Binding-site contacts:
Ligand atom C12 contacts residue PHE70 of chain 1.A at 4.1 Å (hydrophobic).
Ligand atom C17 contacts residue SER39 of chain 1.A at 4.3 Å.
Ligand atom O15 contacts residue ALA37 of chain 1.A at 3.1 Å.
Ligand atom N9 contacts residue PHE70 of chain 1.A at 3.9 Å.
Ligand atom C14 contacts residue LEU73 of chain 1.A at 4.1 Å (hydrophobic).
Ligand atom C12 contacts residue ALA37 of chain 1.A at 3.7 Å (hydrophobic).
Ligand atom C17 contacts residue PHE70 of chain 1.A at 3.0 Å (hydrophobic).
Ligand atom C8 contacts residue ASP72 of chain 1.A at 4.4 Å.
Ligand atom O15 contacts residue PHE70 of chain 1.A at 4.2 Å.
Ligand atom C10 contacts residue MET74 of chain 1.A at 4.2 Å (hydrophobic).
Ligand atom CL1 contacts residue MET105 of chain 1.A at 4.0 Å.
Ligand atom C10 contacts residue LEU73 of chain 1.A at 3.6 Å (hydrophobic).
Ligand atom C17 contacts residue SER71 of chain 1.A at 3.5 Å.
Ligand atom C17 contacts residue ALA38 of chain 1.A at 3.5 Å (hydrophobic).
Ligand atom O15 contacts residue SER39 of chain 1.A at 3.9 Å.
Ligand atom N9 contacts residue ALA37 of chain 1.A at 3.5 Å.
Ligand atom C3 contacts residue ASP72 of chain 1.A at 4.0 Å.
Ligand atom C8 contacts residue LEU73 of chain 1.A at 3.6 Å (hydrophobic).
Ligand atom CL1 contacts residue LEU102 of chain 1.A at 3.3 Å.
Ligand atom C3 contacts residue LEU73 of chain 1.A at 4.1 Å (hydrophobic).
Ligand atom C5 contacts residue MET74 of chain 1.A at 3.5 Å (hydrophobic).
Ligand atom C12 contacts residue ASP72 of chain 1.A at 4.0 Å.
Ligand atom C2 contacts residue MET74 of chain 1.A at 4.3 Å (hydrophobic).
Ligand atom C17 contacts residue ALA37 of chain 1.A at 3.5 Å (hydrophobic).
Ligand atom O15 contacts residue ASP72 of chain 1.A at 4.3 Å.
Ligand atom C2 contacts residue LEU73 of chain 1.A at 4.3 Å (hydrophobic).
Ligand atom C14 contacts residue LEU102 of chain 1.A at 3.8 Å (hydrophobic).
Ligand atom C7 contacts residue SER71 of chain 1.A at 4.4 Å.
Ligand atom C8 contacts residue MET74 of chain 1.A at 4.4 Å (hydrophobic).
Ligand atom C5 contacts residue LEU73 of chain 1.A at 3.7 Å (hydrophobic).
Ligand atom C7 contacts residue ASP72 of chain 1.A at 3.5 Å.
Ligand atom C3 contacts residue MET74 of chain 1.A at 4.2 Å (hydrophobic).
Ligand atom C17 contacts residue ASP72 of chain 1.A at 3.6 Å.
Ligand atom O15 contacts residue ALA38 of chain 1.A at 3.9 Å.
Ligand atom C10 contacts residue ASN106 of chain 1.A at 4.2 Å.
Ligand atom C13 contacts residue LEU73 of chain 1.A at 4.3 Å (hydrophobic).
Ligand atom C1 contacts residue MET74 of chain 1.A at 4.1 Å (hydrophobic).
Ligand atom C10 contacts residue LEU102 of chain 1.A at 4.1 Å (hydrophobic).
Ligand atom C13 contacts residue ASP72 of chain 1.A at 3.5 Å.
Ligand atom C13 contacts residue SER71 of chain 1.A at 3.2 Å.

This protein binds this small molecule.
Small molecule (SMILES): COc1nnc(-c2ccc(Cl)cc2)c(C)c1C

Sequence of chain 1.A:
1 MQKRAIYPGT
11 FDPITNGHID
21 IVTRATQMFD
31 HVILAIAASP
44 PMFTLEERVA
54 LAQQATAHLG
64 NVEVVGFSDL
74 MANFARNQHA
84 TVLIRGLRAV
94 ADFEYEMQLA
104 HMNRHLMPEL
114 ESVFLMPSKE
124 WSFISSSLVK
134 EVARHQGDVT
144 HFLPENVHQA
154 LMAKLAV